Sequence of chain 1.A:
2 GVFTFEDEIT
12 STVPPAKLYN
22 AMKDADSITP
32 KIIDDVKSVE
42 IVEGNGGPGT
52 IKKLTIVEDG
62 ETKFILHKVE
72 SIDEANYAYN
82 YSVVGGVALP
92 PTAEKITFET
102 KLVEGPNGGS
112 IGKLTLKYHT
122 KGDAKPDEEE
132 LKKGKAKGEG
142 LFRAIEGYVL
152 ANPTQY

Binding-site contacts:
Ligand atom OAB contacts residue GLY141 of chain 1.A at 4.0 Å.
Ligand atom CBD contacts residue VAL37 of chain 1.A at 4.0 Å (hydrophobic).
Ligand atom OAG contacts residue ILE57 of chain 1.A at 4.2 Å.
Ligand atom CAT contacts residue ILE34 of chain 1.A at 3.6 Å (hydrophobic).
Ligand atom CAP contacts residue ILE57 of chain 1.A at 4.1 Å (hydrophobic).
Ligand atom CAV contacts residue ASP27 of chain 1.A at 4.2 Å.
Ligand atom CAJ contacts residue LEU142 of chain 1.A at 4.1 Å (hydrophobic).
Ligand atom OAD contacts residue ASP27 of chain 1.A at 3.2 Å (salt-bridge).
Ligand atom OAB contacts residue ILE34 of chain 1.A at 3.9 Å.
Ligand atom CAP contacts residue LYS138 of chain 1.A at 3.6 Å.
Ligand atom CAO contacts residue THR30 of chain 1.A at 3.5 Å.
Ligand atom CAY contacts residue VAL37 of chain 1.A at 4.1 Å (hydrophobic).
Ligand atom CBE contacts residue LEU55 of chain 1.A at 3.9 Å (hydrophobic).
Ligand atom CAJ contacts residue HIS68 of chain 1.A at 3.7 Å.
Ligand atom CBD contacts residue LYS138 of chain 1.A at 3.8 Å.
Ligand atom CAK contacts residue ILE34 of chain 1.A at 3.9 Å (hydrophobic).
Ligand atom OAD contacts residue THR30 of chain 1.A at 3.7 Å.
Ligand atom CAJ contacts residue TYR82 of chain 1.A at 4.0 Å (hydrophobic).
Ligand atom CAN contacts residue ILE34 of chain 1.A at 3.5 Å (hydrophobic).
Ligand atom CAU contacts residue ALA26 of chain 1.A at 4.0 Å (hydrophobic).
Ligand atom CBC contacts residue ILE34 of chain 1.A at 3.9 Å (hydrophobic).
Ligand atom CAP contacts residue VAL37 of chain 1.A at 3.9 Å (hydrophobic).
Ligand atom CAI contacts residue HIS68 of chain 1.A at 3.7 Å.
Ligand atom CAU contacts residue HIS68 of chain 1.A at 4.1 Å.
Ligand atom CAY contacts residue LYS138 of chain 1.A at 3.6 Å.
Ligand atom OAD contacts residue VAL40 of chain 1.A at 3.4 Å.
Ligand atom CAI contacts residue LEU142 of chain 1.A at 4.2 Å (hydrophobic).
Ligand atom CAO contacts residue LEU55 of chain 1.A at 3.8 Å (hydrophobic).
Ligand atom OAC contacts residue ASP27 of chain 1.A at 3.4 Å (salt-bridge).
Ligand atom OAQ contacts residue HIS68 of chain 1.A at 4.0 Å.
Ligand atom OAC contacts residue TYR80 of chain 1.A at 4.1 Å.
Ligand atom OAQ contacts residue LYS138 of chain 1.A at 3.9 Å.
Ligand atom OAD contacts residue ALA26 of chain 1.A at 3.6 Å.
Ligand atom CAI contacts residue TYR82 of chain 1.A at 3.9 Å (hydrophobic).
Ligand atom OAC contacts residue ALA26 of chain 1.A at 3.7 Å.
Ligand atom CAV contacts residue THR30 of chain 1.A at 3.9 Å.
Ligand atom CBA contacts residue HIS68 of chain 1.A at 4.2 Å.
Ligand atom OAG contacts residue VAL37 of chain 1.A at 4.2 Å.
Ligand atom OAR contacts residue LEU142 of chain 1.A at 4.2 Å.
Ligand atom OAG contacts residue LYS138 of chain 1.A at 3.2 Å (salt-bridge).

The small molecule below binds the protein below.
Small molecule (SMILES): Oc1cc(O)c2c(c1)O[C@H](c1ccc(O)c(O)c1)[C@H](O)C2